Sequence of chain 2.D:
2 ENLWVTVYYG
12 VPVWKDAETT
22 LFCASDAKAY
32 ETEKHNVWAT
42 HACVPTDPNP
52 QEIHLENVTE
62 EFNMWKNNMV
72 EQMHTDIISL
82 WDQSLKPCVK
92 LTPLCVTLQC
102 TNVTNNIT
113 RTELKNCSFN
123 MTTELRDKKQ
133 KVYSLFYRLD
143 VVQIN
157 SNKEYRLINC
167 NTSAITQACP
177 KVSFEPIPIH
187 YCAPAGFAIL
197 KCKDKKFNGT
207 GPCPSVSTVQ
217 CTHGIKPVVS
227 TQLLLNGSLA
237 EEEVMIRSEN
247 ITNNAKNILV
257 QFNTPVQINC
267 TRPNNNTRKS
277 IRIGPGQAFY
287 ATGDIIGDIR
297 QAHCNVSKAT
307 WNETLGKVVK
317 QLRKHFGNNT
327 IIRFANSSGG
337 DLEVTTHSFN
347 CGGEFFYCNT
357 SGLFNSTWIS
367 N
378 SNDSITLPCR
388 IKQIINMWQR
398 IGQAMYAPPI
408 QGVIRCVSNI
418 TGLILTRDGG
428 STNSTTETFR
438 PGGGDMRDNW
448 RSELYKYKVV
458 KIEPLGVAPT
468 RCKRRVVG

Sequence of chain 1.D:
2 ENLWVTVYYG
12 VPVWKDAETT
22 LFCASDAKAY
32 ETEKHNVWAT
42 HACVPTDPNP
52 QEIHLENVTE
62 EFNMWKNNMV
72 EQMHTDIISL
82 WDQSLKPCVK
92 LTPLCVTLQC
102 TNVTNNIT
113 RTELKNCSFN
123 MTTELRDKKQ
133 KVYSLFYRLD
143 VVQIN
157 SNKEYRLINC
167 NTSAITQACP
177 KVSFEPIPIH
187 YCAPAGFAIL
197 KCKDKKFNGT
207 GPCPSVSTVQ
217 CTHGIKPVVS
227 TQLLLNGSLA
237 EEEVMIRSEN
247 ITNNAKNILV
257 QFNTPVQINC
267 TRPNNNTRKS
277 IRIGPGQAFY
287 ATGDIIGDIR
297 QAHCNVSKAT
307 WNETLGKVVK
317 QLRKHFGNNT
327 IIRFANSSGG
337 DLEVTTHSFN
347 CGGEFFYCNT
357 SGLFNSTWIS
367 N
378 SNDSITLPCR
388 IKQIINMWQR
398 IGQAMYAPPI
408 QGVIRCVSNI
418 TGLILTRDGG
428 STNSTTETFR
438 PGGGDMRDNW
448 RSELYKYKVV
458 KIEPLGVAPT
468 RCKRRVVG

Binding-site contacts:
Ligand atom N2 contacts residue ASN122 of chain 2.D at 2.3 Å (h-bond).
Ligand atom C6 contacts residue GLN100 of chain 2.D at 3.3 Å.
Ligand atom C5 contacts residue ASN122 of chain 2.D at 3.9 Å.
Ligand atom C1 contacts residue LYS133 of chain 2.D at 3.6 Å.
Ligand atom C2 contacts residue ASN122 of chain 2.D at 2.3 Å.
Ligand atom C8 contacts residue ASN122 of chain 2.D at 3.5 Å.
Ligand atom C7 contacts residue ASN122 of chain 2.D at 3.3 Å.
Ligand atom O5 contacts residue ASN122 of chain 2.D at 2.7 Å (h-bond).
Ligand atom O7 contacts residue ASN122 of chain 2.D at 4.5 Å.
Ligand atom C4 contacts residue LYS133 of chain 2.D at 4.2 Å.
Ligand atom N2 contacts residue LYS133 of chain 2.D at 4.1 Å.
Ligand atom O6 contacts residue GLN100 of chain 2.D at 2.9 Å (h-bond).
Ligand atom C4 contacts residue ASN122 of chain 2.D at 4.3 Å.
Ligand atom O6 contacts residue THR98 of chain 2.D at 4.3 Å.
Ligand atom C1 contacts residue ASN122 of chain 2.D at 1.5 Å.
Ligand atom C2 contacts residue LYS133 of chain 2.D at 3.4 Å.
Ligand atom O5 contacts residue GLN100 of chain 2.D at 4.5 Å.
Ligand atom C3 contacts residue LYS133 of chain 2.D at 4.4 Å.
Ligand atom O5 contacts residue LYS133 of chain 2.D at 3.6 Å.
Ligand atom C8 contacts residue ASP129 of chain 1.D at 3.9 Å.
Ligand atom C3 contacts residue ASN122 of chain 2.D at 3.7 Å.

This protein binds this small molecule.
Small molecule (SMILES): CC(=O)N[C@H]1[C@H](O[C@H]2[C@H](O)[C@@H](NC(C)=O)CO[C@@H]2CO)O[C@H](CO)[C@@H](O[C@@H]2O[C@H](CO)[C@@H](O)[C@H](O)[C@@H]2O)[C@@H]1O